Binding-site contacts:
Ligand atom CZ contacts residue ARG26 of chain 1.H at 2.1 Å.
Ligand atom CA contacts residue ASP144 of chain 1.G at 4.0 Å.
Ligand atom C contacts residue ALA27 of chain 1.H at 3.5 Å (hydrophobic).
Ligand atom CB contacts residue GLY66 of chain 1.H at 4.0 Å.
Ligand atom NE2 contacts residue ILE147 of chain 1.G at 3.8 Å.
Ligand atom O contacts residue GLY66 of chain 1.H at 1.6 Å (h-bond).
Ligand atom CD1 contacts residue ARG26 of chain 1.H at 3.8 Å.
Ligand atom CG contacts residue ARG26 of chain 1.H at 3.3 Å.
Ligand atom CA contacts residue SER146 of chain 1.G at 3.7 Å.
Ligand atom OXT contacts residue LYS28 of chain 1.H at 3.6 Å (salt-bridge).
Ligand atom CE1 contacts residue ARG26 of chain 1.H at 3.3 Å.
Ligand atom OXT contacts residue LYS52 of chain 1.H at 2.2 Å (salt-bridge).
Ligand atom CD2 contacts residue ARG26 of chain 1.H at 2.6 Å.
Ligand atom CA contacts residue GLY66 of chain 1.H at 3.5 Å.
Ligand atom N contacts residue SER146 of chain 1.G at 3.1 Å (h-bond).
Ligand atom C contacts residue ASP144 of chain 1.G at 4.2 Å.
Ligand atom N contacts residue ASP144 of chain 1.G at 3.5 Å (salt-bridge).
Ligand atom CD contacts residue ILE147 of chain 1.G at 4.2 Å (hydrophobic).
Ligand atom CA contacts residue SER146 of chain 1.G at 3.4 Å.
Ligand atom NE2 contacts residue LEU50 of chain 1.H at 3.4 Å.
Ligand atom C contacts residue GLY66 of chain 1.H at 2.5 Å.
Ligand atom O contacts residue LYS52 of chain 1.H at 4.3 Å.
Ligand atom O contacts residue LYS67 of chain 1.H at 3.8 Å.
Ligand atom CB contacts residue ARG26 of chain 1.H at 4.0 Å.
Ligand atom O contacts residue SER146 of chain 1.G at 3.5 Å (h-bond).
Ligand atom CB contacts residue LYS52 of chain 1.H at 3.4 Å.
Ligand atom CA contacts residue LYS52 of chain 1.H at 3.6 Å.
Ligand atom C contacts residue LYS52 of chain 1.H at 3.2 Å.
Ligand atom O contacts residue ASP144 of chain 1.G at 4.2 Å.
Ligand atom OXT contacts residue ALA27 of chain 1.H at 3.6 Å.
Ligand atom N contacts residue GLY66 of chain 1.H at 3.6 Å (h-bond).
Ligand atom CE2 contacts residue ARG26 of chain 1.H at 1.7 Å.
Ligand atom N contacts residue SER146 of chain 1.G at 3.9 Å.
Ligand atom O contacts residue ALA27 of chain 1.H at 3.0 Å.
Ligand atom OH contacts residue ARG26 of chain 1.H at 2.3 Å (salt-bridge).
Ligand atom CB contacts residue SER146 of chain 1.G at 3.1 Å.
Ligand atom CD2 contacts residue LYS28 of chain 1.H at 4.0 Å.
Ligand atom C contacts residue LYS28 of chain 1.H at 3.9 Å.
Ligand atom C contacts residue SER146 of chain 1.G at 3.0 Å.
Ligand atom OXT contacts residue GLY66 of chain 1.H at 3.1 Å (h-bond).

A small-molecule ligand and the protein it binds are described below.
Small molecule (SMILES): CC(C)C[C@H](NC(=O)[C@H](Cc1ccc(O)cc1)NC(=O)[C@H](CCC(N)=O)NC(=O)CN)C(=O)O

Sequence of chain 1.H:
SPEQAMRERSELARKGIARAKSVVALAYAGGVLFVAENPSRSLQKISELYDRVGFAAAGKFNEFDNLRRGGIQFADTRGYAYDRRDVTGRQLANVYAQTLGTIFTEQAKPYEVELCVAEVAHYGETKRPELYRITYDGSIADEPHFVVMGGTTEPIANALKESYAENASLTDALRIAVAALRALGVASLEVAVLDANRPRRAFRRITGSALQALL

Sequence of chain 1.G:
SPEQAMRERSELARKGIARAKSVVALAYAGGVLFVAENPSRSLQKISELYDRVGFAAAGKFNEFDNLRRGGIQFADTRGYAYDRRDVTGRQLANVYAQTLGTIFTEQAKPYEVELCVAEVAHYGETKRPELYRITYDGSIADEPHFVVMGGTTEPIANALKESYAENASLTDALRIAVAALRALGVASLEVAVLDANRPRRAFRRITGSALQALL